Binding-site contacts:
Ligand atom C34 contacts residue SER81 of chain 1.B at 3.2 Å.
Ligand atom O36 contacts residue SER81 of chain 1.B at 3.3 Å (h-bond).
Ligand atom C35 contacts residue LEU221 of chain 1.B at 3.6 Å (hydrophobic).
Ligand atom C26 contacts residue PHE121 of chain 1.B at 3.7 Å (hydrophobic).
Ligand atom C21 contacts residue ASP35 of chain 1.B at 3.5 Å.
Ligand atom C8 contacts residue PRO115 of chain 1.B at 3.4 Å (hydrophobic).
Ligand atom C22 contacts residue ASP35 of chain 1.B at 2.8 Å.
Ligand atom C16 contacts residue SER81 of chain 1.B at 3.7 Å.
Ligand atom N29 contacts residue GLY225 of chain 1.B at 3.5 Å (h-bond).
Ligand atom C1 contacts residue GLY225 of chain 1.B at 3.5 Å.
Ligand atom C17 contacts residue ASP223 of chain 1.B at 3.8 Å.
Ligand atom C7 contacts residue LEU118 of chain 1.B at 3.7 Å (hydrophobic).
Ligand atom C25 contacts residue PHE121 of chain 1.B at 3.5 Å (hydrophobic).
Ligand atom C7 contacts residue ALA119 of chain 1.B at 3.5 Å (hydrophobic).
Ligand atom C31 contacts residue SER81 of chain 1.B at 3.8 Å.
Ligand atom O19 contacts residue SER81 of chain 1.B at 3.5 Å.
Ligand atom C28 contacts residue TYR80 of chain 1.B at 3.5 Å (hydrophobic).
Ligand atom O30 contacts residue ASP223 of chain 1.B at 2.8 Å (salt-bridge).
Ligand atom C23 contacts residue GLY225 of chain 1.B at 3.8 Å.
Ligand atom O10 contacts residue ALA226 of chain 1.B at 3.6 Å.
Ligand atom C27 contacts residue THR82 of chain 1.B at 3.4 Å.
Ligand atom C2 contacts residue THR82 of chain 1.B at 3.8 Å.
Ligand atom C24 contacts residue GLY225 of chain 1.B at 3.8 Å.
Ligand atom C15 contacts residue SER81 of chain 1.B at 3.0 Å.
Ligand atom O30 contacts residue GLY37 of chain 1.B at 3.6 Å.
Ligand atom O10 contacts residue GLY225 of chain 1.B at 3.8 Å.
Ligand atom C7 contacts residue PRO115 of chain 1.B at 3.6 Å (hydrophobic).
Ligand atom O11 contacts residue THR82 of chain 1.B at 3.6 Å.
Ligand atom C20 contacts residue ASP35 of chain 1.B at 3.0 Å.
Ligand atom C6 contacts residue ALA119 of chain 1.B at 3.8 Å (hydrophobic).
Ligand atom O10 contacts residue SER227 of chain 1.B at 3.1 Å (h-bond).
Ligand atom C14 contacts residue THR82 of chain 1.B at 3.5 Å.
Ligand atom C6 contacts residue GLN16 of chain 1.B at 3.6 Å.
Ligand atom C32 contacts residue ASP223 of chain 1.B at 3.7 Å.
Ligand atom C16 contacts residue MET300 of chain 1.B at 3.4 Å (hydrophobic).
Ligand atom C6 contacts residue LEU118 of chain 1.B at 3.8 Å (hydrophobic).
Ligand atom O36 contacts residue TYR80 of chain 1.B at 3.3 Å.
Ligand atom O30 contacts residue ASP35 of chain 1.B at 2.5 Å (salt-bridge).
Ligand atom C32 contacts residue GLY37 of chain 1.B at 3.3 Å.
Ligand atom O19 contacts residue THR82 of chain 1.B at 3.4 Å (h-bond).

Sequence of chain 1.B:
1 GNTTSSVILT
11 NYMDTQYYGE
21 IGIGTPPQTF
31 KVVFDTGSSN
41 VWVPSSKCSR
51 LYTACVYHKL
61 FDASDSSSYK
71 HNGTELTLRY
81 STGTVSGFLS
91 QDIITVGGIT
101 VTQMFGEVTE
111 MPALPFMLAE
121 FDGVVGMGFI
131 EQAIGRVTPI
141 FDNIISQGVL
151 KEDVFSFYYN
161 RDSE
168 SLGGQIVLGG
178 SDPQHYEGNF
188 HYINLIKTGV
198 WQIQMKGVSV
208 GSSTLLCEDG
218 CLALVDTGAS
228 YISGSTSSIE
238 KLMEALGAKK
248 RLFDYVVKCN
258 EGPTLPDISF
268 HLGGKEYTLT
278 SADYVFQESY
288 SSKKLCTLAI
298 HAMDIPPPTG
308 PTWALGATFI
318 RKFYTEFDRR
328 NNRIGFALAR

This small molecule binds to this protein.
Small molecule (SMILES): CC(C)C[C@H](O)[C@H](O)[C@H](CC1CCCCC1)NC(=O)[C@H](CC1CC1)C[C@H](O)[C@@H](O)Cc1ccccc1